Binding-site contacts:
Ligand atom N3 contacts residue LEU24 of chain 1.A at 3.7 Å.
Ligand atom N3 contacts residue GLY105 of chain 1.A at 4.3 Å.
Ligand atom NA4 contacts residue GLU106 of chain 1.A at 4.2 Å.
Ligand atom C8A contacts residue VAL32 of chain 1.A at 4.3 Å (hydrophobic).
Ligand atom N1 contacts residue MET102 of chain 1.A at 3.0 Å (h-bond).
Ligand atom C8 contacts residue ALA45 of chain 1.A at 3.6 Å (hydrophobic).
Ligand atom C2 contacts residue MET102 of chain 1.A at 3.0 Å (hydrophobic).
Ligand atom N1 contacts residue LEU24 of chain 1.A at 4.4 Å.
Ligand atom C4A contacts residue VAL32 of chain 1.A at 3.8 Å (hydrophobic).
Ligand atom C2 contacts residue LEU101 of chain 1.A at 4.2 Å (hydrophobic).
Ligand atom C8 contacts residue MET102 of chain 1.A at 4.0 Å (hydrophobic).
Ligand atom C4 contacts residue LEU152 of chain 1.A at 4.2 Å (hydrophobic).
Ligand atom C5 contacts residue LEU152 of chain 1.A at 3.8 Å (hydrophobic).
Ligand atom C4A contacts residue LEU152 of chain 1.A at 4.0 Å (hydrophobic).
Ligand atom C7 contacts residue LEU152 of chain 1.A at 3.5 Å (hydrophobic).
Ligand atom N1 contacts residue LEU101 of chain 1.A at 4.0 Å.
Ligand atom C8 contacts residue LEU152 of chain 1.A at 3.8 Å (hydrophobic).
Ligand atom NA4 contacts residue VAL32 of chain 1.A at 4.4 Å.
Ligand atom C8A contacts residue LEU152 of chain 1.A at 4.1 Å (hydrophobic).
Ligand atom C11 contacts residue LEU99 of chain 1.A at 3.8 Å (hydrophobic).
Ligand atom C8A contacts residue MET102 of chain 1.A at 3.9 Å (hydrophobic).
Ligand atom NA4 contacts residue LEU24 of chain 1.A at 3.3 Å (h-bond).
Ligand atom C7 contacts residue ALA45 of chain 1.A at 4.1 Å (hydrophobic).
Ligand atom C6 contacts residue VAL32 of chain 1.A at 4.2 Å (hydrophobic).
Ligand atom C11 contacts residue LEU152 of chain 1.A at 3.9 Å (hydrophobic).
Ligand atom C4 contacts residue VAL32 of chain 1.A at 4.2 Å (hydrophobic).
Ligand atom N3 contacts residue MET102 of chain 1.A at 3.8 Å.
Ligand atom C6 contacts residue LEU152 of chain 1.A at 3.4 Å (hydrophobic).
Ligand atom C5 contacts residue VAL32 of chain 1.A at 3.8 Å (hydrophobic).
Ligand atom C8 contacts residue GLU100 of chain 1.A at 3.5 Å.
Ligand atom C7 contacts residue GLU100 of chain 1.A at 4.0 Å.
Ligand atom NA4 contacts residue LEU152 of chain 1.A at 4.3 Å.
Ligand atom C6 contacts residue LEU99 of chain 1.A at 4.3 Å (hydrophobic).
Ligand atom C4 contacts residue LEU24 of chain 1.A at 4.0 Å (hydrophobic).
Ligand atom C11 contacts residue THR165 of chain 1.A at 3.4 Å.
Ligand atom C8A contacts residue ALA45 of chain 1.A at 4.0 Å (hydrophobic).
Ligand atom C11 contacts residue VAL32 of chain 1.A at 4.3 Å (hydrophobic).
Ligand atom N1 contacts residue ALA45 of chain 1.A at 4.1 Å.
Ligand atom C7 contacts residue LEU99 of chain 1.A at 4.0 Å (hydrophobic).
Ligand atom C2 contacts residue LEU24 of chain 1.A at 4.0 Å (hydrophobic).

Sequence of chain 1.A:
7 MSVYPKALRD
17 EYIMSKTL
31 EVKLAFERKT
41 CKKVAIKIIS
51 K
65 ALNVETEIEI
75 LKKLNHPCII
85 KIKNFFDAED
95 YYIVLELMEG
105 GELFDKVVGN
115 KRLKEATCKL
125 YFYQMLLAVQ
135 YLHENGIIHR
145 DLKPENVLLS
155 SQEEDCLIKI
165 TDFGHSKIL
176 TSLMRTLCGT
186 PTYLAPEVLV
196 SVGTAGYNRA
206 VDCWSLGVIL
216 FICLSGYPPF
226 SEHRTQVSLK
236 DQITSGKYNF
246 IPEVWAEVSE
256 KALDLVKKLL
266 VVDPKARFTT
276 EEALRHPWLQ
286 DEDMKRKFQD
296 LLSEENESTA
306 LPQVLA

A protein and the small-molecule ligand that binds it are described below.
Small molecule (SMILES): Cc1ccc2ncnc(N)c2c1